The small molecule below binds the protein below.
Small molecule (SMILES): N[C@@H](CC(=O)O)C(=O)O

Sequence of chain 2.C:
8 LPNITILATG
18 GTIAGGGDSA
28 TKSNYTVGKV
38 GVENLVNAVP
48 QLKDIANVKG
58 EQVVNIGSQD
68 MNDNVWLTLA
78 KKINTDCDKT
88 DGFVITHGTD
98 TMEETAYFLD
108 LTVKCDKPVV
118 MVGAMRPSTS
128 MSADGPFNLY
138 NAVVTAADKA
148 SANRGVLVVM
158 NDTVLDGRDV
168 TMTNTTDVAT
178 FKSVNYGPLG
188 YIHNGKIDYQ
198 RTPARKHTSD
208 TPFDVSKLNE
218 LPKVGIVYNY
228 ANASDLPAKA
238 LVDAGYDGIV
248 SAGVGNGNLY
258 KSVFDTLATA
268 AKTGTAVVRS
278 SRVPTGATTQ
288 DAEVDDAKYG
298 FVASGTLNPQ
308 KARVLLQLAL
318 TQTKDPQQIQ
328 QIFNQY

Binding-site contacts:
Ligand atom O contacts residue GLY95 of chain 2.D at 3.3 Å.
Ligand atom OD1 contacts residue THR96 of chain 2.D at 2.9 Å (h-bond).
Ligand atom N contacts residue GLN66 of chain 2.D at 3.0 Å (h-bond).
Ligand atom OD2 contacts residue THR19 of chain 2.D at 2.9 Å (h-bond).
Ligand atom O contacts residue THR96 of chain 2.D at 3.2 Å (h-bond).
Ligand atom C contacts residue GLY95 of chain 2.D at 3.5 Å.
Ligand atom OXT contacts residue GLN66 of chain 2.D at 3.7 Å.
Ligand atom OXT contacts residue GLY95 of chain 2.D at 3.3 Å.
Ligand atom OD1 contacts residue ALA121 of chain 2.D at 2.9 Å (h-bond).
Ligand atom OD2 contacts residue ALA121 of chain 2.D at 3.7 Å.
Ligand atom O contacts residue ASP97 of chain 2.D at 3.1 Å (salt-bridge).
Ligand atom CA contacts residue VAL34 of chain 2.D at 3.3 Å (hydrophobic).
Ligand atom OD2 contacts residue GLY95 of chain 2.D at 3.3 Å.
Ligand atom CB contacts residue THR19 of chain 2.D at 3.3 Å.
Ligand atom O contacts residue SER65 of chain 2.D at 2.7 Å (h-bond).
Ligand atom CA contacts residue THR19 of chain 2.D at 3.3 Å.
Ligand atom OD2 contacts residue THR96 of chain 2.D at 3.0 Å (h-bond).
Ligand atom C contacts residue VAL34 of chain 2.D at 3.6 Å (hydrophobic).
Ligand atom N contacts residue ASN255 of chain 2.C at 3.5 Å (h-bond).
Ligand atom CB contacts residue THR96 of chain 2.D at 3.2 Å.
Ligand atom CG contacts residue ALA121 of chain 2.D at 3.6 Å (hydrophobic).
Ligand atom C contacts residue GLN66 of chain 2.D at 3.6 Å.
Ligand atom CG contacts residue THR19 of chain 2.D at 2.8 Å.
Ligand atom N contacts residue GLU290 of chain 2.C at 2.7 Å (salt-bridge).
Ligand atom CB contacts residue ASP97 of chain 2.D at 3.3 Å.
Ligand atom CA contacts residue ASP97 of chain 2.D at 3.7 Å.
Ligand atom CA contacts residue GLU290 of chain 2.C at 3.4 Å.
Ligand atom C contacts residue ASP97 of chain 2.D at 3.8 Å.
Ligand atom OXT contacts residue GLY18 of chain 2.D at 3.3 Å.
Ligand atom C contacts residue THR96 of chain 2.D at 3.9 Å.
Ligand atom OXT contacts residue VAL34 of chain 2.D at 3.1 Å.
Ligand atom N contacts residue VAL34 of chain 2.D at 3.6 Å.
Ligand atom OD1 contacts residue THR19 of chain 2.D at 3.0 Å (h-bond).
Ligand atom N contacts residue ASP97 of chain 2.D at 2.7 Å (salt-bridge).
Ligand atom CB contacts residue GLU290 of chain 2.C at 3.9 Å.
Ligand atom C contacts residue SER65 of chain 2.D at 3.6 Å.
Ligand atom OXT contacts residue SER65 of chain 2.D at 2.9 Å (h-bond).
Ligand atom OXT contacts residue GLY64 of chain 2.D at 3.4 Å.
Ligand atom CG contacts residue THR96 of chain 2.D at 2.9 Å.
Ligand atom OD2 contacts residue GLY18 of chain 2.D at 3.9 Å.

Sequence of chain 2.D:
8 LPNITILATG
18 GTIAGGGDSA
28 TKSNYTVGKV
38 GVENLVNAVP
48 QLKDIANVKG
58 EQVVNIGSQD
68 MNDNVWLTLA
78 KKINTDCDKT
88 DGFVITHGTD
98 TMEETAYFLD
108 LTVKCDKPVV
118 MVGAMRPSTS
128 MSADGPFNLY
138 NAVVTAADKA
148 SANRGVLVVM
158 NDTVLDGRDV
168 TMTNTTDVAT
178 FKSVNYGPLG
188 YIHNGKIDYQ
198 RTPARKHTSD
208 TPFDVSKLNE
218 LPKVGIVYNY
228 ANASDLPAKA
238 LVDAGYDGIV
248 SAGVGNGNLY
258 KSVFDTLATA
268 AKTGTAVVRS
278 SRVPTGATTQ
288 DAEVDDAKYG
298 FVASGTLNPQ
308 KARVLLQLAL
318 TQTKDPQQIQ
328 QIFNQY